Sequence of chain 1.G:
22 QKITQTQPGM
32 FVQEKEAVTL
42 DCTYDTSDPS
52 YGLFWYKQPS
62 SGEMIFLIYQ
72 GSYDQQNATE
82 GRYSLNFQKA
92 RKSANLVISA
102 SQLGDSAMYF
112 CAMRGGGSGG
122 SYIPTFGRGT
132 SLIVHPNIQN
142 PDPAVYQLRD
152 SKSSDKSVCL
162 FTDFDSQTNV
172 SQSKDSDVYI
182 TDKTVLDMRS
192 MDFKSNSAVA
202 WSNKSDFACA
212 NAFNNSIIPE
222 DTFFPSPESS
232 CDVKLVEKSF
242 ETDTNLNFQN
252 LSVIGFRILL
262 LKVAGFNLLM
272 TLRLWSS

The protein below binds the small molecule below.
Small molecule (SMILES): CC(=O)N[C@@H]1[C@@H](O)[C@H](O)[C@@H](CO)O[C@H]1O

Binding-site contacts:
Ligand atom C6 contacts residue ASN215 of chain 1.G at 4.5 Å.
Ligand atom C7 contacts residue ASN215 of chain 1.G at 3.2 Å.
Ligand atom N2 contacts residue ASN215 of chain 1.G at 2.8 Å (h-bond).
Ligand atom C1 contacts residue ASN215 of chain 1.G at 1.5 Å.
Ligand atom O7 contacts residue LYS175 of chain 1.G at 4.5 Å.
Ligand atom C4 contacts residue ASN215 of chain 1.G at 4.3 Å.
Ligand atom C6 contacts residue ASN212 of chain 1.G at 3.7 Å.
Ligand atom O5 contacts residue ASN212 of chain 1.G at 3.4 Å.
Ligand atom C1 contacts residue ASN212 of chain 1.G at 4.1 Å.
Ligand atom C5 contacts residue ASN215 of chain 1.G at 3.8 Å.
Ligand atom C3 contacts residue ASN215 of chain 1.G at 3.8 Å.
Ligand atom C5 contacts residue ASN212 of chain 1.G at 3.7 Å.
Ligand atom C8 contacts residue ASN215 of chain 1.G at 4.3 Å.
Ligand atom O5 contacts residue ASN215 of chain 1.G at 2.5 Å (h-bond).
Ligand atom C2 contacts residue ASN215 of chain 1.G at 2.5 Å.
Ligand atom O7 contacts residue ASN215 of chain 1.G at 3.3 Å (h-bond).